Binding-site contacts:
Ligand atom C7 contacts residue HIS629 of chain 1.C at 4.1 Å.
Ligand atom C8 contacts residue HIS629 of chain 1.C at 3.1 Å.
Ligand atom O5 contacts residue ASN631 of chain 1.C at 2.4 Å (h-bond).
Ligand atom C3 contacts residue ASN631 of chain 1.C at 3.9 Å.
Ligand atom C8 contacts residue ASN631 of chain 1.C at 3.8 Å.
Ligand atom N2 contacts residue ASN631 of chain 1.C at 3.0 Å (h-bond).
Ligand atom C7 contacts residue ASN631 of chain 1.C at 3.4 Å.
Ligand atom O7 contacts residue HIS629 of chain 1.C at 4.1 Å.
Ligand atom O7 contacts residue ASN631 of chain 1.C at 3.4 Å (h-bond).
Ligand atom C5 contacts residue ASN631 of chain 1.C at 3.8 Å.
Ligand atom C2 contacts residue ASN631 of chain 1.C at 2.5 Å.
Ligand atom C1 contacts residue ASN631 of chain 1.C at 1.5 Å.
Ligand atom C4 contacts residue ASN631 of chain 1.C at 4.3 Å.
Ligand atom C8 contacts residue VAL630 of chain 1.C at 4.2 Å (hydrophobic).

Sequence of chain 1.C:
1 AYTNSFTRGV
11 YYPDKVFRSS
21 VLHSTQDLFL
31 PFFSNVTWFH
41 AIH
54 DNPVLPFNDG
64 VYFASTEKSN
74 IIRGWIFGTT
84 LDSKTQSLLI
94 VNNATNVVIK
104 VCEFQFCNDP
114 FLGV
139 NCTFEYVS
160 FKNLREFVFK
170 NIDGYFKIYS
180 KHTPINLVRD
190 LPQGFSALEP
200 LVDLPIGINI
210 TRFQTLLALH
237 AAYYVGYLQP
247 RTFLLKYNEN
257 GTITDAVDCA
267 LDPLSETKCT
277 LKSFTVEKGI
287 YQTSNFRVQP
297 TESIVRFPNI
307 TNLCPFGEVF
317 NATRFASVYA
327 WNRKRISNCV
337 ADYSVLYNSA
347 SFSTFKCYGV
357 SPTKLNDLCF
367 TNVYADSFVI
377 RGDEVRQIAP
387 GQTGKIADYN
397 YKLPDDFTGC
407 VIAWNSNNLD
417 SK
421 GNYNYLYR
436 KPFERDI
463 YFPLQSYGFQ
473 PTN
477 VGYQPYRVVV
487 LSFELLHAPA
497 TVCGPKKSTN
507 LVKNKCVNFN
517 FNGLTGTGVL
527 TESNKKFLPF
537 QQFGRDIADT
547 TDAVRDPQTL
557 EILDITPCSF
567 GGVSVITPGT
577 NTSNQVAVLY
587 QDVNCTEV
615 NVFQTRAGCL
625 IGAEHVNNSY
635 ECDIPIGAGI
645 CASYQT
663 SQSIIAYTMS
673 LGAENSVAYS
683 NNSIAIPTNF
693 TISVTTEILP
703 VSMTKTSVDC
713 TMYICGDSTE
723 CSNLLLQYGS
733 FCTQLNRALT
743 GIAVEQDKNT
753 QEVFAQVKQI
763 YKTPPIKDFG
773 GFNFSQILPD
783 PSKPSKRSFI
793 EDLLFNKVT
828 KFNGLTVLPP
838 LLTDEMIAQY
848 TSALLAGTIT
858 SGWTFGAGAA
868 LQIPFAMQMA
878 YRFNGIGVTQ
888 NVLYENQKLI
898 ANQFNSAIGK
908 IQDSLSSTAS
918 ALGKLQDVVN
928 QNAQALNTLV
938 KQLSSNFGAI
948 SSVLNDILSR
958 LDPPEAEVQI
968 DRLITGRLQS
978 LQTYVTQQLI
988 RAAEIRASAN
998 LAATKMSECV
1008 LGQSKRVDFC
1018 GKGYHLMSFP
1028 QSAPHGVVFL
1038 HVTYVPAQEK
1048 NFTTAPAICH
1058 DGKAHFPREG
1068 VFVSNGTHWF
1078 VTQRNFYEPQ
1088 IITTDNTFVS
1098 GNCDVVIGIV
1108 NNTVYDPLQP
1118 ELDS

The small molecule below binds the protein below.
Small molecule (SMILES): CC(=O)N[C@@H]1[C@@H](O)[C@H](O)[C@@H](CO)O[C@H]1O